Sequence of chain 1.B:
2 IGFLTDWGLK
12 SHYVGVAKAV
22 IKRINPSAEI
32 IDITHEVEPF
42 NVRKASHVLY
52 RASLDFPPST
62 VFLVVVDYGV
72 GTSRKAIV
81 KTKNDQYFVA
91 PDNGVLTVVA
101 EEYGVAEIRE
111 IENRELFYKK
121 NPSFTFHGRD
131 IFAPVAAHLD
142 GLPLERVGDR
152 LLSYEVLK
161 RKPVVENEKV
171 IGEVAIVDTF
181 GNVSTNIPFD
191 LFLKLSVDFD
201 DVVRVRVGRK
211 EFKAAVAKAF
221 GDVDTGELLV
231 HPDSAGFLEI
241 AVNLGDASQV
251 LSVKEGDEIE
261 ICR

Binding-site contacts:
Ligand atom C4' contacts residue ASP68 of chain 3.B at 3.2 Å.
Ligand atom C2 contacts residue PHE220 of chain 1.B at 3.7 Å (hydrophobic).
Ligand atom N3 contacts residue TYR69 of chain 3.B at 3.3 Å.
Ligand atom C1' contacts residue ASP68 of chain 3.B at 3.3 Å.
Ligand atom C5 contacts residue PHE220 of chain 1.B at 3.6 Å (hydrophobic).
Ligand atom N9 contacts residue PHE220 of chain 1.B at 3.6 Å.
Ligand atom O2' contacts residue TYR69 of chain 3.B at 3.7 Å.
Ligand atom C8 contacts residue PHE180 of chain 1.B at 3.5 Å (hydrophobic).
Ligand atom N7 contacts residue ASN182 of chain 1.B at 3.2 Å (h-bond).
Ligand atom O3' contacts residue ASP7 of chain 3.B at 2.8 Å (salt-bridge).
Ligand atom C6 contacts residue PHE220 of chain 1.B at 3.6 Å (hydrophobic).
Ligand atom O2' contacts residue ASP7 of chain 3.B at 2.6 Å (salt-bridge).
Ligand atom C4 contacts residue PHE41 of chain 3.B at 3.4 Å (hydrophobic).
Ligand atom C4 contacts residue PHE220 of chain 1.B at 3.5 Å (hydrophobic).
Ligand atom C2' contacts residue ASP7 of chain 3.B at 3.5 Å.
Ligand atom O2' contacts residue ASP68 of chain 3.B at 3.7 Å.
Ligand atom N6 contacts residue ASN182 of chain 1.B at 3.1 Å (h-bond).
Ligand atom N1 contacts residue PHE220 of chain 1.B at 3.6 Å.
Ligand atom C8 contacts residue PHE220 of chain 1.B at 3.7 Å (hydrophobic).
Ligand atom O5' contacts residue PHE126 of chain 3.B at 3.5 Å.
Ligand atom N1 contacts residue LEU244 of chain 1.B at 2.9 Å (h-bond).
Ligand atom C2 contacts residue PHE41 of chain 3.B at 3.6 Å (hydrophobic).
Ligand atom O3' contacts residue VAL66 of chain 3.B at 3.3 Å (h-bond).
Ligand atom N7 contacts residue PHE180 of chain 1.B at 3.6 Å.
Ligand atom N6 contacts residue VAL242 of chain 1.B at 3.1 Å (h-bond).
Ligand atom O3' contacts residue ASP68 of chain 3.B at 2.7 Å (salt-bridge).
Ligand atom O5' contacts residue THR125 of chain 3.B at 2.6 Å (h-bond).
Ligand atom O3' contacts residue VAL67 of chain 3.B at 3.4 Å.
Ligand atom C2' contacts residue PHE180 of chain 1.B at 3.6 Å (hydrophobic).
Ligand atom N3 contacts residue PHE220 of chain 1.B at 3.6 Å.
Ligand atom C6 contacts residue PHE41 of chain 3.B at 3.6 Å (hydrophobic).
Ligand atom C5 contacts residue PHE41 of chain 3.B at 3.5 Å (hydrophobic).
Ligand atom O2' contacts residue PHE41 of chain 3.B at 3.7 Å.
Ligand atom O4' contacts residue ASP68 of chain 3.B at 3.3 Å (salt-bridge).
Ligand atom O3' contacts residue TRP8 of chain 3.B at 3.6 Å (h-bond).
Ligand atom C2 contacts residue LEU244 of chain 1.B at 3.5 Å (hydrophobic).
Ligand atom C3' contacts residue ASP7 of chain 3.B at 3.3 Å.
Ligand atom N1 contacts residue PHE41 of chain 3.B at 3.7 Å.
Ligand atom N3 contacts residue PHE41 of chain 3.B at 3.4 Å.
Ligand atom N7 contacts residue PHE220 of chain 1.B at 3.4 Å.

The small molecule below binds the protein below.
Small molecule (SMILES): Nc1ncnc2c1ncn2[C@@H]1O[C@H](CO)[C@@H](O)[C@H]1O

Sequence of chain 3.B:
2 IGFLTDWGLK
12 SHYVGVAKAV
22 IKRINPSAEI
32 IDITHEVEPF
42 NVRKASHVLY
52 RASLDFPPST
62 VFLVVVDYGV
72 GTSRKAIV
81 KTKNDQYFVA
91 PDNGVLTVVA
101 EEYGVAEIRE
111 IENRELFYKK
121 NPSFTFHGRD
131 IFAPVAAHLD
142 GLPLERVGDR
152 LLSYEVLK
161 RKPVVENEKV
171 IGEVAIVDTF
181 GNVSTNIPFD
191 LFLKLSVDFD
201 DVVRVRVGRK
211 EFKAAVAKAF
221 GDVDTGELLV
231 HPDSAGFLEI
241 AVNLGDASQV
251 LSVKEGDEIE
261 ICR